Sequence of chain 3.D:
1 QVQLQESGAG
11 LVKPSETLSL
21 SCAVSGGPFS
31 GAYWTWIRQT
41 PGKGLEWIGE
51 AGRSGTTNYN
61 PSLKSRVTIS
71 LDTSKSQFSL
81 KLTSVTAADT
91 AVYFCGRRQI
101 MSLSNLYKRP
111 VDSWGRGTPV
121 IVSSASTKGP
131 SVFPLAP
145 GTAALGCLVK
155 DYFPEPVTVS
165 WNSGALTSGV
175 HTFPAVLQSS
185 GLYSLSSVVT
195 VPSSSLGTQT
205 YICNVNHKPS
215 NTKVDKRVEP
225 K

A small-molecule ligand and the protein it binds are described below.
Small molecule (SMILES): CC(=O)N[C@H]1[C@H](O[C@H]2[C@H](O)[C@@H](NC(C)=O)CO[C@@H]2CO)O[C@H](CO)[C@@H](O)[C@@H]1O

Binding-site contacts:
Ligand atom C2 contacts residue ASN166 of chain 3.A at 2.5 Å.
Ligand atom C3 contacts residue ASN166 of chain 3.A at 3.8 Å.
Ligand atom O5 contacts residue LYS103 of chain 3.A at 3.9 Å.
Ligand atom C5 contacts residue LYS103 of chain 3.A at 3.9 Å.
Ligand atom O5 contacts residue ASN166 of chain 3.A at 2.3 Å (h-bond).
Ligand atom C7 contacts residue ASN166 of chain 3.A at 3.4 Å.
Ligand atom C7 contacts residue THR167 of chain 3.A at 3.9 Å.
Ligand atom O7 contacts residue ASN166 of chain 3.A at 3.8 Å.
Ligand atom O7 contacts residue THR167 of chain 3.A at 3.5 Å.
Ligand atom O7 contacts residue ARG53 of chain 3.D at 4.5 Å.
Ligand atom C6 contacts residue GLY101 of chain 3.A at 3.9 Å.
Ligand atom O7 contacts residue THR168 of chain 3.A at 3.6 Å.
Ligand atom C8 contacts residue ASN166 of chain 3.A at 3.2 Å.
Ligand atom C6 contacts residue GLY102 of chain 3.A at 4.0 Å.
Ligand atom C8 contacts residue GLY101 of chain 3.A at 4.0 Å.
Ligand atom C8 contacts residue THR167 of chain 3.A at 3.8 Å.
Ligand atom C5 contacts residue ASN166 of chain 3.A at 3.6 Å.
Ligand atom C1 contacts residue LYS103 of chain 3.A at 4.1 Å.
Ligand atom C4 contacts residue ASN166 of chain 3.A at 4.2 Å.
Ligand atom C1 contacts residue ASN166 of chain 3.A at 1.4 Å.
Ligand atom N2 contacts residue ASN166 of chain 3.A at 3.1 Å (h-bond).
Ligand atom C8 contacts residue ARG53 of chain 3.D at 4.3 Å.
Ligand atom C6 contacts residue LYS103 of chain 3.A at 4.0 Å.

Sequence of chain 3.A:
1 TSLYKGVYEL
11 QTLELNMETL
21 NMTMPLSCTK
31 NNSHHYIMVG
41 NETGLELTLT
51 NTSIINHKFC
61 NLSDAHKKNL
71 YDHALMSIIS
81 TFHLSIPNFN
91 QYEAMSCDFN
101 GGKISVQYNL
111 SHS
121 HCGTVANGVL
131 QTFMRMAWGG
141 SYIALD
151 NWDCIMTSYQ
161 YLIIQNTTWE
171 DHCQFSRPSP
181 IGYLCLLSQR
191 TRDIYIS